Binding-site contacts:
Ligand atom CE1 contacts residue LYS248 of chain 1.F at 4.0 Å.
Ligand atom CD2 contacts residue LYS248 of chain 1.F at 3.6 Å.
Ligand atom OH contacts residue PHE244 of chain 1.F at 3.0 Å.
Ligand atom CG contacts residue ASN184 of chain 1.F at 3.7 Å.
Ligand atom OD1 contacts residue ASN184 of chain 1.F at 3.3 Å (h-bond).
Ligand atom O3P contacts residue LYS247 of chain 1.F at 3.1 Å (salt-bridge).
Ligand atom O contacts residue ARG245 of chain 1.F at 3.9 Å.
Ligand atom C contacts residue ARG245 of chain 1.F at 3.9 Å.
Ligand atom CG contacts residue ARG98 of chain 1.F at 3.2 Å.
Ligand atom CZ contacts residue PHE244 of chain 1.F at 3.2 Å (hydrophobic).
Ligand atom CA contacts residue ARG245 of chain 1.F at 4.1 Å.
Ligand atom P contacts residue PHE244 of chain 1.F at 4.2 Å.
Ligand atom C contacts residue ARG245 of chain 1.F at 3.6 Å.
Ligand atom CB contacts residue LEU246 of chain 1.F at 3.7 Å (hydrophobic).
Ligand atom CZ contacts residue LYS248 of chain 1.F at 3.9 Å.
Ligand atom CE1 contacts residue PHE244 of chain 1.F at 3.6 Å (hydrophobic).
Ligand atom CB contacts residue ASN184 of chain 1.F at 3.6 Å.
Ligand atom CG contacts residue LYS248 of chain 1.F at 4.2 Å.
Ligand atom N contacts residue ARG245 of chain 1.F at 2.9 Å (salt-bridge).
Ligand atom OD2 contacts residue ARG98 of chain 1.F at 2.6 Å (salt-bridge).
Ligand atom CB contacts residue ARG245 of chain 1.F at 3.5 Å.
Ligand atom P contacts residue LYS247 of chain 1.F at 4.2 Å.
Ligand atom CB contacts residue ARG245 of chain 1.F at 4.1 Å.
Ligand atom P contacts residue LYS248 of chain 1.F at 3.9 Å.
Ligand atom O contacts residue PHE244 of chain 1.F at 3.7 Å.
Ligand atom CG contacts residue LEU246 of chain 1.F at 4.1 Å (hydrophobic).
Ligand atom OD1 contacts residue ARG98 of chain 1.F at 2.9 Å (salt-bridge).
Ligand atom CE2 contacts residue LYS248 of chain 1.F at 3.8 Å.
Ligand atom O1P contacts residue LYS248 of chain 1.F at 2.5 Å (salt-bridge).
Ligand atom O2P contacts residue PHE244 of chain 1.F at 3.9 Å.
Ligand atom CA contacts residue ARG245 of chain 1.F at 3.6 Å.
Ligand atom CD2 contacts residue PHE244 of chain 1.F at 3.6 Å (hydrophobic).
Ligand atom OH contacts residue LYS247 of chain 1.F at 3.7 Å.
Ligand atom OD1 contacts residue ARG245 of chain 1.F at 3.8 Å.
Ligand atom CD2 contacts residue ARG245 of chain 1.F at 4.0 Å.
Ligand atom N contacts residue ARG245 of chain 1.F at 3.8 Å.
Ligand atom OD2 contacts residue LEU246 of chain 1.F at 4.0 Å.
Ligand atom O2P contacts residue ARG123 of chain 1.F at 3.4 Å.
Ligand atom CA contacts residue ARG245 of chain 1.F at 3.7 Å.
Ligand atom CE2 contacts residue PHE244 of chain 1.F at 3.5 Å (hydrophobic).

This protein binds this small molecule.
Small molecule (SMILES): CC(C)C[C@H](N)C(=O)N[C@@H](Cc1ccc(OP(=O)(O)O)cc1)C(=O)N[C@H](C=O)CC(=O)O

Sequence of chain 1.F:
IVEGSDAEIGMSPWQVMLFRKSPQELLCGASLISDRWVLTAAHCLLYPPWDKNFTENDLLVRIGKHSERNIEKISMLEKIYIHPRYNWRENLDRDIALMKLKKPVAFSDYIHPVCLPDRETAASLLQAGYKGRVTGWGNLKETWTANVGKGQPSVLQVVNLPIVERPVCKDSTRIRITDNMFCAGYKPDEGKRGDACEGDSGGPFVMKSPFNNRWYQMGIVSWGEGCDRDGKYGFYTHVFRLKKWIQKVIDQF